Binding-site contacts:
Ligand atom O6 contacts residue YZS1 of chain 1.G at 0.0 Å (h-bond).
Ligand atom P3 contacts residue YZS1 of chain 1.G at 0.0 Å.
Ligand atom C2 contacts residue YZS1 of chain 1.G at 0.0 Å.
Ligand atom CPB contacts residue YZS1 of chain 1.G at 0.0 Å.
Ligand atom CP9 contacts residue YZS1 of chain 1.G at 0.0 Å.
Ligand atom O2' contacts residue YZS1 of chain 1.G at 0.0 Å (h-bond).
Ligand atom CP8 contacts residue YZS1 of chain 1.G at 0.0 Å.
Ligand atom N1 contacts residue YZS1 of chain 1.G at 0.0 Å (h-bond).
Ligand atom C3' contacts residue YZS1 of chain 1.G at 0.0 Å.
Ligand atom O7 contacts residue YZS1 of chain 1.G at 0.0 Å (h-bond).
Ligand atom N9 contacts residue YZS1 of chain 1.G at 0.0 Å (h-bond).
Ligand atom CP6 contacts residue YZS1 of chain 1.G at 0.0 Å.
Ligand atom C8 contacts residue YZS1 of chain 1.G at 0.0 Å.
Ligand atom C5' contacts residue YZS1 of chain 1.G at 0.0 Å.
Ligand atom P2 contacts residue YZS1 of chain 1.G at 0.0 Å.
Ligand atom NP2 contacts residue YZS1 of chain 1.G at 0.0 Å (h-bond).
Ligand atom C5 contacts residue YZS1 of chain 1.G at 0.0 Å.
Ligand atom OP3 contacts residue YZS1 of chain 1.G at 0.0 Å (h-bond).
Ligand atom C6 contacts residue YZS1 of chain 1.G at 0.0 Å.
Ligand atom CP7 contacts residue YZS1 of chain 1.G at 0.0 Å.
Ligand atom O32 contacts residue YZS1 of chain 1.G at 0.0 Å (h-bond).
Ligand atom O31 contacts residue YZS1 of chain 1.G at 0.0 Å (h-bond).
Ligand atom N3 contacts residue YZS1 of chain 1.G at 0.0 Å (h-bond).
Ligand atom C4' contacts residue YZS1 of chain 1.G at 0.0 Å.
Ligand atom N7 contacts residue YZS1 of chain 1.G at 0.0 Å (h-bond).
Ligand atom O33 contacts residue YZS1 of chain 1.G at 0.0 Å (h-bond).
Ligand atom C4 contacts residue YZS1 of chain 1.G at 0.0 Å.
Ligand atom O21 contacts residue YZS1 of chain 1.G at 0.0 Å (h-bond).
Ligand atom C2' contacts residue YZS1 of chain 1.G at 0.0 Å.
Ligand atom P1 contacts residue YZS1 of chain 1.G at 0.0 Å.
Ligand atom CP5 contacts residue YZS1 of chain 1.G at 0.0 Å.
Ligand atom O4' contacts residue YZS1 of chain 1.G at 0.0 Å (h-bond).
Ligand atom C1' contacts residue YZS1 of chain 1.G at 0.0 Å.
Ligand atom N6 contacts residue YZS1 of chain 1.G at 0.0 Å (h-bond).
Ligand atom O12 contacts residue YZS1 of chain 1.G at 0.0 Å (h-bond).
Ligand atom O3' contacts residue YZS1 of chain 1.G at 0.0 Å (h-bond).
Ligand atom CPA contacts residue YZS1 of chain 1.G at 0.0 Å.
Ligand atom O5' contacts residue YZS1 of chain 1.G at 0.0 Å (h-bond).
Ligand atom O22 contacts residue YZS1 of chain 1.G at 0.0 Å (h-bond).
Ligand atom O11 contacts residue YZS1 of chain 1.G at 0.0 Å (h-bond).

The protein below binds the small molecule below.
Small molecule (SMILES): C[C@H](C(=O)NCCNC(=O)CCNC(=O)[C@H](O)C(C)(C)COP(=O)(O)OP(=O)(O)OC[C@H]1O[C@@H](n2cnc3c(N)ncnc32)[C@H](O)[C@@H]1OP(=O)(O)O)S(=O)(=O)O

Sequence of chain 1.A:
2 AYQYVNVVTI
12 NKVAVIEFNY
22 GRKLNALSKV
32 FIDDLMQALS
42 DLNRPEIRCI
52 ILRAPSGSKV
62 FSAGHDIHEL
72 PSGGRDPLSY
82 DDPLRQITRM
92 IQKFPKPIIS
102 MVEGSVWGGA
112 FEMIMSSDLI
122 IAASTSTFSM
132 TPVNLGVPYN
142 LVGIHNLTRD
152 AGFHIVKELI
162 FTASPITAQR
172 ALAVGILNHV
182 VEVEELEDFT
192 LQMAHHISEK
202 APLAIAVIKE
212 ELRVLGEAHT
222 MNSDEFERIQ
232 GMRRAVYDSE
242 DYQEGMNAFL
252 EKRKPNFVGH